This small molecule binds to this protein.
Small molecule (SMILES): CC(=O)N[C@H]1[C@H](O[C@H]2[C@H](O[C@@H]3O[C@@H](C)[C@@H](O)[C@@H](O)[C@@H]3O)[C@@H](NC(C)=O)CO[C@@H]2CO[C@@H]2O[C@@H](C)[C@@H](O)[C@@H](O)[C@@H]2O)O[C@H](CO)[C@@H](O[C@@H]2O[C@H](CO)[C@@H](O)[C@H](O)[C@@H]2O)[C@@H]1O

Binding-site contacts:
Ligand atom C2 contacts residue ASN113 of chain 1.A at 2.5 Å.
Ligand atom C3 contacts residue GLU117 of chain 1.A at 4.2 Å.
Ligand atom C1 contacts residue SER118 of chain 1.A at 3.9 Å.
Ligand atom O5 contacts residue SER118 of chain 1.A at 3.6 Å.
Ligand atom C1 contacts residue THR115 of chain 1.A at 3.5 Å.
Ligand atom C5 contacts residue SER118 of chain 1.A at 3.9 Å.
Ligand atom C5 contacts residue GLU117 of chain 1.A at 3.5 Å.
Ligand atom O7 contacts residue GLU117 of chain 1.A at 3.7 Å.
Ligand atom C8 contacts residue GLU117 of chain 1.A at 3.3 Å.
Ligand atom C6 contacts residue GLU117 of chain 1.A at 3.3 Å.
Ligand atom C5 contacts residue ASN113 of chain 1.A at 4.1 Å.
Ligand atom O5 contacts residue GLU117 of chain 1.A at 4.3 Å.
Ligand atom O7 contacts residue ASN113 of chain 1.A at 3.3 Å (h-bond).
Ligand atom C4 contacts residue GLU117 of chain 1.A at 4.3 Å.
Ligand atom C5 contacts residue ASN113 of chain 1.A at 3.6 Å.
Ligand atom C8 contacts residue LYS157 of chain 1.A at 4.1 Å.
Ligand atom C3 contacts residue ASN113 of chain 1.A at 3.8 Å.
Ligand atom C1 contacts residue ASN113 of chain 1.A at 1.4 Å.
Ligand atom N2 contacts residue THR115 of chain 1.A at 3.7 Å.
Ligand atom C2 contacts residue THR115 of chain 1.A at 4.2 Å.
Ligand atom C4 contacts residue ASN113 of chain 1.A at 4.2 Å.
Ligand atom C7 contacts residue ASN113 of chain 1.A at 3.3 Å.
Ligand atom O4 contacts residue GLU117 of chain 1.A at 4.1 Å.
Ligand atom N2 contacts residue ASN113 of chain 1.A at 3.0 Å (h-bond).
Ligand atom C6 contacts residue SER118 of chain 1.A at 3.9 Å.
Ligand atom C6 contacts residue ASN113 of chain 1.A at 3.8 Å.
Ligand atom C7 contacts residue GLU117 of chain 1.A at 3.9 Å.
Ligand atom O5 contacts residue ASN113 of chain 1.A at 2.3 Å (h-bond).
Ligand atom O5 contacts residue GLU117 of chain 1.A at 4.4 Å.

Sequence of chain 1.A:
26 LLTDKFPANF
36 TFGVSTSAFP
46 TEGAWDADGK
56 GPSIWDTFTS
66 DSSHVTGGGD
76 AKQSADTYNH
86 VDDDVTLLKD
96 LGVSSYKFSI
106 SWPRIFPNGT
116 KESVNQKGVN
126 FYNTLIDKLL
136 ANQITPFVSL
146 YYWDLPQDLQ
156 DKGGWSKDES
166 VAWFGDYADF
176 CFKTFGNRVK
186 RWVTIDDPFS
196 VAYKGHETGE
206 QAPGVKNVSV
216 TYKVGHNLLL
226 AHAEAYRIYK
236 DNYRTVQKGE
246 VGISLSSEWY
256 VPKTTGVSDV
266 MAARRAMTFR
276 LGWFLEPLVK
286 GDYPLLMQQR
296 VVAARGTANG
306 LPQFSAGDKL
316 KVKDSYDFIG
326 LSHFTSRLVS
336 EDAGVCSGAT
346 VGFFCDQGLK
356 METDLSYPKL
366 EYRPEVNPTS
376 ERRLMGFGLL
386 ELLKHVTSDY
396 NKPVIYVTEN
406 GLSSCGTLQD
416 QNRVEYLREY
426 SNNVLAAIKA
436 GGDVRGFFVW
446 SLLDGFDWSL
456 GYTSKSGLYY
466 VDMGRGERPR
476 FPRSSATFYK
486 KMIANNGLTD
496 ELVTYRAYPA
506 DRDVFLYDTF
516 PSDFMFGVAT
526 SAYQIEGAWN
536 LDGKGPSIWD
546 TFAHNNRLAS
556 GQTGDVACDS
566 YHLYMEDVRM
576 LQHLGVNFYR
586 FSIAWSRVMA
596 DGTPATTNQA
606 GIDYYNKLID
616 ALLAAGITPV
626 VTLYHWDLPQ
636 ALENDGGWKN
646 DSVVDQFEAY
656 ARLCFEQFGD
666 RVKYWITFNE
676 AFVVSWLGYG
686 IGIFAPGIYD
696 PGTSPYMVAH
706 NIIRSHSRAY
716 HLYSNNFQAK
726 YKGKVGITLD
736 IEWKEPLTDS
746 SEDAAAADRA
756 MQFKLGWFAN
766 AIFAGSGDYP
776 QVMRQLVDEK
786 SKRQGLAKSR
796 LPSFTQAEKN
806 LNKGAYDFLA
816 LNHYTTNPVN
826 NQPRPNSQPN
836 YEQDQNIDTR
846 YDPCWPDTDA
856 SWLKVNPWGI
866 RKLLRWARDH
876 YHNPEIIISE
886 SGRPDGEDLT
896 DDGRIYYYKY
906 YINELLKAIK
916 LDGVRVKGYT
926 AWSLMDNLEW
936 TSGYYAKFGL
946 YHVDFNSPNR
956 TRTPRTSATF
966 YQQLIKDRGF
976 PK